Sequence of chain 1.A:
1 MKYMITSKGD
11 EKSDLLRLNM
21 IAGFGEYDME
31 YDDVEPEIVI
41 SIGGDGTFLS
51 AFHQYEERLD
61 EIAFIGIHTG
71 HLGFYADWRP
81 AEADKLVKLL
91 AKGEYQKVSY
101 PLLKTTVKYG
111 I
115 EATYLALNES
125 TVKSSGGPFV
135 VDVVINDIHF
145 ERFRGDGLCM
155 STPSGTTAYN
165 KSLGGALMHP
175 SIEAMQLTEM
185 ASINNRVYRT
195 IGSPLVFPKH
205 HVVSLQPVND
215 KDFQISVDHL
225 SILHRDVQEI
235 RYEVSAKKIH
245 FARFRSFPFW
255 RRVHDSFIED

Binding-site contacts:
Ligand atom C12 contacts residue THR161 of chain 4.A at 3.2 Å.
Ligand atom C12 contacts residue PHE74 of chain 4.A at 3.3 Å (hydrophobic).
Ligand atom N9 contacts residue TYR163 of chain 4.A at 3.5 Å (h-bond).
Ligand atom O6 contacts residue ALA162 of chain 4.A at 3.3 Å.
Ligand atom O2 contacts residue HIS71 of chain 4.A at 3.3 Å.
Ligand atom N11 contacts residue TYR163 of chain 4.A at 3.6 Å.
Ligand atom N11 contacts residue ALA185 of chain 1.A at 2.8 Å (h-bond).
Ligand atom O7 contacts residue GLU123 of chain 4.A at 2.7 Å (salt-bridge).
Ligand atom C5 contacts residue ILE187 of chain 1.A at 3.8 Å (hydrophobic).
Ligand atom O2 contacts residue ASP45 of chain 4.A at 3.4 Å (salt-bridge).
Ligand atom N6 contacts residue ASN122 of chain 4.A at 3.0 Å (h-bond).
Ligand atom O3 contacts residue HIS71 of chain 4.A at 3.7 Å.
Ligand atom N contacts residue TYR192 of chain 1.A at 2.8 Å (h-bond).
Ligand atom C11 contacts residue ASP45 of chain 4.A at 3.7 Å.
Ligand atom C9 contacts residue ASN122 of chain 4.A at 3.8 Å.
Ligand atom N3 contacts residue ASN122 of chain 4.A at 2.9 Å (h-bond).
Ligand atom N2 contacts residue ASP45 of chain 4.A at 3.7 Å.
Ligand atom N10 contacts residue ALA185 of chain 1.A at 3.7 Å.
Ligand atom C13 contacts residue ALA162 of chain 4.A at 3.6 Å (hydrophobic).
Ligand atom O7 contacts residue ASN122 of chain 4.A at 3.2 Å (h-bond).
Ligand atom C26 contacts residue ALA185 of chain 1.A at 3.7 Å (hydrophobic).
Ligand atom C23 contacts residue TYR163 of chain 4.A at 3.7 Å (hydrophobic).
Ligand atom C13 contacts residue THR161 of chain 4.A at 3.8 Å.
Ligand atom C26 contacts residue TYR163 of chain 4.A at 3.7 Å (hydrophobic).
Ligand atom O3 contacts residue TYR192 of chain 1.A at 3.7 Å.
Ligand atom N10 contacts residue SER166 of chain 4.A at 3.0 Å (h-bond).
Ligand atom C14 contacts residue ASP45 of chain 4.A at 3.7 Å.
Ligand atom N6 contacts residue TYR75 of chain 4.A at 3.4 Å (h-bond).
Ligand atom N5 contacts residue THR161 of chain 4.A at 2.8 Å (h-bond).
Ligand atom C21 contacts residue GLU123 of chain 4.A at 3.3 Å.
Ligand atom C25 contacts residue SER166 of chain 4.A at 3.1 Å.
Ligand atom C10 contacts residue ALA162 of chain 4.A at 3.6 Å (hydrophobic).
Ligand atom C20 contacts residue GLU123 of chain 4.A at 3.3 Å.
Ligand atom O6 contacts residue GLU123 of chain 4.A at 2.5 Å (salt-bridge).
Ligand atom C9 contacts residue ASP45 of chain 4.A at 3.7 Å.
Ligand atom O6 contacts residue TYR163 of chain 4.A at 3.4 Å (h-bond).
Ligand atom O6 contacts residue ASN122 of chain 4.A at 3.7 Å.
Ligand atom N11 contacts residue ASP150 of chain 1.A at 3.0 Å (salt-bridge).
Ligand atom N5 contacts residue PHE74 of chain 4.A at 3.6 Å.
Ligand atom N6 contacts residue SER158 of chain 4.A at 3.0 Å (h-bond).

A small-molecule ligand and the protein it binds are described below.
Small molecule (SMILES): NCCCC(=O)NC[C@H]1O[C@@H](n2c(C#CCOC[C@H]3O[C@@H](n4cnc5c(N)ncnc54)[C@H](O)[C@@H]3O)nc3c(N)ncnc32)[C@H](O)[C@@H]1O

Sequence of chain 4.A:
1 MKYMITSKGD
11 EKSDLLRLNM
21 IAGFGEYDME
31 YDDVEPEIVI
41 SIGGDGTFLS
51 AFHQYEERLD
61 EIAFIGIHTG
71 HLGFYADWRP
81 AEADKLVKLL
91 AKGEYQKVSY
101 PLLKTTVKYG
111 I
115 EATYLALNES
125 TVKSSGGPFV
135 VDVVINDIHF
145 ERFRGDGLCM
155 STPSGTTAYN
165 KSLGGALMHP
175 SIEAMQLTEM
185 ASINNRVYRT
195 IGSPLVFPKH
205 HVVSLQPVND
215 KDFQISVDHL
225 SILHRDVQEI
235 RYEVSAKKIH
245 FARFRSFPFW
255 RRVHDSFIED